The small molecule below binds the protein below.
Small molecule (SMILES): CC(=O)N[C@H]1[C@H]([C@H](O)[C@H](O)CO)O[C@@](OC[C@H]2O[C@@H](O[C@H]3[C@H](O)[C@@H](NC(C)=O)CO[C@@H]3CO)[C@H](O)[C@@H](O)[C@H]2O)(C(=O)O)C[C@@H]1O

Binding-site contacts:
Ligand atom C8 contacts residue TYR95 of chain 1.A at 3.9 Å (hydrophobic).
Ligand atom O1B contacts residue GLN241 of chain 1.A at 2.6 Å (h-bond).
Ligand atom N5 contacts residue TRP158 of chain 1.A at 3.8 Å.
Ligand atom O9 contacts residue TYR95 of chain 1.A at 3.3 Å (h-bond).
Ligand atom O4 contacts residue LYS240 of chain 1.A at 3.1 Å (salt-bridge).
Ligand atom C3 contacts residue LEU239 of chain 1.A at 3.8 Å (hydrophobic).
Ligand atom O8 contacts residue TYR95 of chain 1.A at 3.1 Å (h-bond).
Ligand atom O10 contacts residue GLY138 of chain 1.A at 3.8 Å.
Ligand atom C6 contacts residue GLN241 of chain 1.A at 4.0 Å.
Ligand atom O9 contacts residue SER242 of chain 1.A at 3.3 Å (h-bond).
Ligand atom C3 contacts residue LYS240 of chain 1.A at 3.6 Å.
Ligand atom C9 contacts residue GLN199 of chain 1.A at 3.8 Å.
Ligand atom C9 contacts residue TYR95 of chain 1.A at 3.5 Å (hydrophobic).
Ligand atom N5 contacts residue THR139 of chain 1.A at 3.0 Å (h-bond).
Ligand atom C4 contacts residue THR139 of chain 1.A at 3.2 Å.
Ligand atom C11 contacts residue LEU203 of chain 1.A at 3.7 Å (hydrophobic).
Ligand atom O1B contacts residue GLY141 of chain 1.A at 3.9 Å.
Ligand atom O8 contacts residue TRP158 of chain 1.A at 3.7 Å.
Ligand atom O4 contacts residue GLN241 of chain 1.A at 3.8 Å.
Ligand atom C1 contacts residue GLN241 of chain 1.A at 3.7 Å.
Ligand atom O4 contacts residue THR139 of chain 1.A at 3.5 Å (h-bond).
Ligand atom O9 contacts residue GLN199 of chain 1.A at 3.5 Å (h-bond).
Ligand atom C1 contacts residue GLY141 of chain 1.A at 3.5 Å.
Ligand atom C8 contacts residue GLN241 of chain 1.A at 3.8 Å.
Ligand atom C9 contacts residue ASP195 of chain 1.A at 3.2 Å.
Ligand atom C4 contacts residue LYS240 of chain 1.A at 3.2 Å.
Ligand atom C7 contacts residue TRP158 of chain 1.A at 3.9 Å (hydrophobic).
Ligand atom O1A contacts residue GLY141 of chain 1.A at 2.4 Å (h-bond).
Ligand atom O1B contacts residue SER140 of chain 1.A at 2.9 Å (h-bond).
Ligand atom O10 contacts residue ILE160 of chain 1.A at 3.8 Å.
Ligand atom O3 contacts residue LYS240 of chain 1.A at 2.8 Å (salt-bridge).
Ligand atom O9 contacts residue ASP195 of chain 1.A at 2.6 Å (salt-bridge).
Ligand atom O1A contacts residue ASN150 of chain 1.A at 3.8 Å.
Ligand atom O9 contacts residue GLY243 of chain 1.A at 3.8 Å.
Ligand atom O8 contacts residue GLN241 of chain 1.A at 3.0 Å (h-bond).
Ligand atom O7 contacts residue ARG202 of chain 1.A at 2.7 Å (salt-bridge).
Ligand atom O1A contacts residue SER140 of chain 1.A at 3.2 Å.
Ligand atom C7 contacts residue ARG202 of chain 1.A at 4.0 Å.
Ligand atom C5 contacts residue THR139 of chain 1.A at 3.7 Å.
Ligand atom C1 contacts residue SER140 of chain 1.A at 3.5 Å.

Sequence of chain 1.A:
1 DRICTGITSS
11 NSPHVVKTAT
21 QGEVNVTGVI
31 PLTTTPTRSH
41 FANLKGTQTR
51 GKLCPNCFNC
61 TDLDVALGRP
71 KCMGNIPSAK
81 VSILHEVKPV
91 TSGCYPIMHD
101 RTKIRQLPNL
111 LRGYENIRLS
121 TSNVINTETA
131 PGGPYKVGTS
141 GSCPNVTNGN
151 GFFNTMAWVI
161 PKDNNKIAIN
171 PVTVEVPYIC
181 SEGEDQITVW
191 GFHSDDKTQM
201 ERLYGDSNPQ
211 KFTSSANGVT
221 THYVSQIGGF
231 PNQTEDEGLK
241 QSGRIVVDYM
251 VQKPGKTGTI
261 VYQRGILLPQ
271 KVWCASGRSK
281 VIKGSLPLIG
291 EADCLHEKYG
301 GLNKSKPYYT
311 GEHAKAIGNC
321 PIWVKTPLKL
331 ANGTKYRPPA